Binding-site contacts:
Ligand atom C5 contacts residue ASN110 of chain 1.F at 3.7 Å.
Ligand atom C7 contacts residue ASN110 of chain 1.F at 3.5 Å.
Ligand atom O7 contacts residue ASN110 of chain 1.F at 3.8 Å.
Ligand atom C1 contacts residue ASN110 of chain 1.F at 1.4 Å.
Ligand atom N2 contacts residue ASN110 of chain 1.F at 2.9 Å (h-bond).
Ligand atom C2 contacts residue ASN110 of chain 1.F at 2.4 Å.
Ligand atom C3 contacts residue ASN110 of chain 1.F at 3.8 Å.
Ligand atom O5 contacts residue ASN110 of chain 1.F at 2.4 Å (h-bond).
Ligand atom C4 contacts residue ASN110 of chain 1.F at 4.2 Å.

Sequence of chain 1.F:
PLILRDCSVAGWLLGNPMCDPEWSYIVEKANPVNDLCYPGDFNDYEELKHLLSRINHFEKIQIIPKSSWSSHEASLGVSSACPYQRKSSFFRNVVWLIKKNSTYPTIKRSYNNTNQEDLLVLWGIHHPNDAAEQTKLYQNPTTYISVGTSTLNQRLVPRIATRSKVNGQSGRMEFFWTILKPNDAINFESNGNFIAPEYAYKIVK

A protein and the small-molecule ligand that binds it are described below.
Small molecule (SMILES): CC(=O)N[C@@H]1[C@@H](O)[C@H](O)[C@@H](CO)O[C@H]1O